This small molecule binds to this protein.
Small molecule (SMILES): CC(=O)N[C@@H]1[C@@H](O)[C@H](O)[C@@H](CO)O[C@H]1O

Binding-site contacts:
Ligand atom O3 contacts residue ASN143 of chain 1.D at 4.2 Å.
Ligand atom C7 contacts residue ASN153 of chain 1.D at 4.0 Å.
Ligand atom O4 contacts residue ASN153 of chain 1.D at 3.7 Å.
Ligand atom C5 contacts residue ASN143 of chain 1.D at 3.0 Å.
Ligand atom O3 contacts residue ASN153 of chain 1.D at 2.2 Å (h-bond).
Ligand atom C5 contacts residue ARG142 of chain 1.D at 4.3 Å.
Ligand atom C3 contacts residue ASN143 of chain 1.D at 3.5 Å.
Ligand atom C2 contacts residue ASN143 of chain 1.D at 2.5 Å.
Ligand atom C7 contacts residue ASN143 of chain 1.D at 3.4 Å.
Ligand atom O7 contacts residue ASN143 of chain 1.D at 2.7 Å (h-bond).
Ligand atom C4 contacts residue ASN143 of chain 1.D at 3.4 Å.
Ligand atom C2 contacts residue ASN153 of chain 1.D at 3.8 Å.
Ligand atom C4 contacts residue ASN153 of chain 1.D at 3.8 Å.
Ligand atom C1 contacts residue ASN143 of chain 1.D at 1.4 Å.
Ligand atom O6 contacts residue ASN143 of chain 1.D at 3.0 Å (h-bond).
Ligand atom C6 contacts residue ARG142 of chain 1.D at 3.5 Å.
Ligand atom C4 contacts residue ARG142 of chain 1.D at 4.0 Å.
Ligand atom N2 contacts residue ASN143 of chain 1.D at 3.4 Å (h-bond).
Ligand atom O6 contacts residue ARG142 of chain 1.D at 4.4 Å.
Ligand atom O5 contacts residue ASN143 of chain 1.D at 2.4 Å (h-bond).
Ligand atom O3 contacts residue GLY154 of chain 1.D at 4.3 Å.
Ligand atom O4 contacts residue ARG142 of chain 1.D at 3.2 Å.
Ligand atom O7 contacts residue ASN153 of chain 1.D at 3.2 Å.
Ligand atom N2 contacts residue ASN153 of chain 1.D at 4.3 Å.
Ligand atom C6 contacts residue ASN143 of chain 1.D at 3.0 Å.
Ligand atom C3 contacts residue ASN153 of chain 1.D at 3.5 Å.

Sequence of chain 1.D:
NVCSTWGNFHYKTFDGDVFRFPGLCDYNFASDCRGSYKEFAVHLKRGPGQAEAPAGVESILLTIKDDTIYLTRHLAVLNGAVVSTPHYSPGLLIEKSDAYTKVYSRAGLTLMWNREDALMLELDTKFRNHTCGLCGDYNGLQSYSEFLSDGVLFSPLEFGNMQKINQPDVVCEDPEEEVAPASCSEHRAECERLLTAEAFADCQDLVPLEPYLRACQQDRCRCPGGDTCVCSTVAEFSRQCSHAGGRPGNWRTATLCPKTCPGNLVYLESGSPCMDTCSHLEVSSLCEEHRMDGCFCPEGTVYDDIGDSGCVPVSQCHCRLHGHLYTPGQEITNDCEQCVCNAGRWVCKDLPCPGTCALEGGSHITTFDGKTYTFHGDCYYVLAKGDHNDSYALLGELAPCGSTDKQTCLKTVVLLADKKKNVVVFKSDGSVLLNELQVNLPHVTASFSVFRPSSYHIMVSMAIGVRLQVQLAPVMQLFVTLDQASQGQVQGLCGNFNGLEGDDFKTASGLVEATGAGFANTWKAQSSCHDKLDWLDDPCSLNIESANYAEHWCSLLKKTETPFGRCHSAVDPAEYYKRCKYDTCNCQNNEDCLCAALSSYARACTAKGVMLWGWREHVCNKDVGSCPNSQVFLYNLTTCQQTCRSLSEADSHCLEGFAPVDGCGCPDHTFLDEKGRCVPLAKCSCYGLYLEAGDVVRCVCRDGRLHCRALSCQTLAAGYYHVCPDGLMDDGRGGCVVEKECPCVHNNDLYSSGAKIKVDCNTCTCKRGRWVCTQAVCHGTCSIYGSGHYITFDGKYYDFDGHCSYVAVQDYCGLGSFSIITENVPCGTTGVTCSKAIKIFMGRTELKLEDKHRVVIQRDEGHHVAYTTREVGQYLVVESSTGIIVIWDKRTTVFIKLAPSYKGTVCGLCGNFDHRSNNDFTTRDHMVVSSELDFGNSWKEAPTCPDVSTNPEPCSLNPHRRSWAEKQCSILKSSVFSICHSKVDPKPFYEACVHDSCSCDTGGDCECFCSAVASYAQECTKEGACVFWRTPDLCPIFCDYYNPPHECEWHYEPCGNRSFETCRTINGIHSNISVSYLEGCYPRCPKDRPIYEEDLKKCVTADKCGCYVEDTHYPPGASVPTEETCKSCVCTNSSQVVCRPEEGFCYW